The small molecule below binds the protein below.
Small molecule (SMILES): Nc1ncnc2c1ncn2[C@H]1C[C@H](O)[C@@H](COP(=O)(O)O)O1

Sequence of chain 3.C:
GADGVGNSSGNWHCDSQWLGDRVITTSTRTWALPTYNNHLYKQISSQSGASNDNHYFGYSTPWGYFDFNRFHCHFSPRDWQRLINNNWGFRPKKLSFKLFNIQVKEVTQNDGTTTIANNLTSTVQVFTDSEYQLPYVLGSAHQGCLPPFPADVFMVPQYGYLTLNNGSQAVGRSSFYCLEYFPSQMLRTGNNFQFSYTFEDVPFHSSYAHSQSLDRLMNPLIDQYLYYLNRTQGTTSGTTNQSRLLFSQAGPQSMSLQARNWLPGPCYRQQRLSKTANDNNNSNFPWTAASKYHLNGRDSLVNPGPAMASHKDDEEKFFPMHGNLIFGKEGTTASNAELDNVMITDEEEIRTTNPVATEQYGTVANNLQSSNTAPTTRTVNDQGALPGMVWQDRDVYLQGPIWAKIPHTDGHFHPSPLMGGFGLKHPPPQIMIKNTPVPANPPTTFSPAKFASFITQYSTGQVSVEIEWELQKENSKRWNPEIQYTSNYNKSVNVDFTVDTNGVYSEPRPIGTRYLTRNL

Binding-site contacts:
Ligand atom N7 contacts residue ASP609 of chain 3.C at 4.1 Å.
Ligand atom C5 contacts residue SER632 of chain 3.C at 4.4 Å.
Ligand atom C2' contacts residue PRO419 of chain 3.C at 4.0 Å (hydrophobic).
Ligand atom O4' contacts residue PRO631 of chain 3.C at 4.1 Å.
Ligand atom N6 contacts residue GLY637 of chain 3.C at 4.0 Å.
Ligand atom N6 contacts residue VAL418 of chain 3.C at 3.8 Å.
Ligand atom C5 contacts residue PRO631 of chain 3.C at 4.1 Å (hydrophobic).
Ligand atom C8 contacts residue ASP609 of chain 3.C at 4.4 Å.
Ligand atom N6 contacts residue PRO633 of chain 3.C at 4.2 Å.
Ligand atom C2 contacts residue PRO419 of chain 3.C at 4.2 Å (hydrophobic).
Ligand atom C2 contacts residue GLY639 of chain 3.C at 3.9 Å.
Ligand atom O2P contacts residue PHE629 of chain 3.C at 3.4 Å (h-bond).
Ligand atom C1' contacts residue HIS630 of chain 3.C at 3.8 Å.
Ligand atom C6 contacts residue VAL418 of chain 3.C at 4.0 Å (hydrophobic).
Ligand atom N6 contacts residue SER632 of chain 3.C at 4.0 Å.
Ligand atom O5' contacts residue PRO631 of chain 3.C at 4.0 Å.
Ligand atom C4 contacts residue PRO419 of chain 3.C at 4.0 Å (hydrophobic).
Ligand atom N6 contacts residue PRO631 of chain 3.C at 3.8 Å.
Ligand atom N6 contacts residue GLY639 of chain 3.C at 2.9 Å (h-bond).
Ligand atom N1 contacts residue PRO419 of chain 3.C at 4.2 Å.
Ligand atom O2P contacts residue PRO631 of chain 3.C at 3.8 Å.
Ligand atom C6 contacts residue PRO631 of chain 3.C at 3.6 Å (hydrophobic).
Ligand atom C8 contacts residue HIS630 of chain 3.C at 3.1 Å.
Ligand atom N9 contacts residue HIS630 of chain 3.C at 3.8 Å.
Ligand atom O5' contacts residue PHE629 of chain 3.C at 3.9 Å.
Ligand atom N3 contacts residue PRO419 of chain 3.C at 4.2 Å.
Ligand atom N6 contacts residue PHE638 of chain 3.C at 3.8 Å.
Ligand atom N7 contacts residue SER632 of chain 3.C at 3.8 Å.
Ligand atom C6 contacts residue GLY639 of chain 3.C at 3.8 Å.
Ligand atom O2P contacts residue HIS628 of chain 3.C at 3.8 Å.
Ligand atom N9 contacts residue PRO419 of chain 3.C at 4.2 Å.
Ligand atom N1 contacts residue VAL418 of chain 3.C at 3.8 Å.
Ligand atom N1 contacts residue GLY639 of chain 3.C at 3.1 Å (h-bond).
Ligand atom C2 contacts residue PRO631 of chain 3.C at 4.3 Å (hydrophobic).
Ligand atom N7 contacts residue HIS630 of chain 3.C at 3.6 Å.
Ligand atom C6 contacts residue PRO419 of chain 3.C at 4.3 Å (hydrophobic).
Ligand atom C5 contacts residue PRO419 of chain 3.C at 4.2 Å (hydrophobic).
Ligand atom N1 contacts residue PRO631 of chain 3.C at 3.8 Å.
Ligand atom O4' contacts residue HIS630 of chain 3.C at 4.2 Å.
Ligand atom P contacts residue PHE629 of chain 3.C at 4.4 Å.